Binding-site contacts:
Ligand atom C20 contacts residue ILE143 of chain 1.B at 4.0 Å (hydrophobic).
Ligand atom C21 contacts residue ILE143 of chain 1.B at 4.1 Å (hydrophobic).
Ligand atom C2 contacts residue LYS45 of chain 1.B at 3.8 Å.
Ligand atom C10 contacts residue TRP42 of chain 1.B at 3.9 Å (hydrophobic).
Ligand atom C14 contacts residue GLU141 of chain 1.B at 4.1 Å.
Ligand atom C15 contacts residue LYS45 of chain 1.B at 3.2 Å.
Ligand atom C11 contacts residue TRP42 of chain 1.B at 3.5 Å (hydrophobic).
Ligand atom C16 contacts residue LYS45 of chain 1.B at 3.7 Å.
Ligand atom C20 contacts residue TRP42 of chain 1.B at 4.2 Å (hydrophobic).
Ligand atom C8 contacts residue GLN137 of chain 1.B at 3.9 Å.
Ligand atom O4 contacts residue GLN137 of chain 1.B at 3.8 Å.
Ligand atom C7 contacts residue GLN137 of chain 1.B at 3.6 Å.
Ligand atom C20 contacts residue SER139 of chain 1.B at 4.2 Å.
Ligand atom C13 contacts residue LYS45 of chain 1.B at 3.8 Å.
Ligand atom C5 contacts residue LYS45 of chain 1.B at 3.5 Å.
Ligand atom C21 contacts residue GLY144 of chain 1.B at 4.4 Å.
Ligand atom C21 contacts residue HIS130 of chain 1.B at 3.9 Å.
Ligand atom OH contacts residue GLU141 of chain 1.B at 4.0 Å.
Ligand atom C21 contacts residue GLN137 of chain 1.B at 3.8 Å.
Ligand atom C6 contacts residue ILE143 of chain 1.B at 4.2 Å (hydrophobic).
Ligand atom C1 contacts residue VAL87 of chain 1.B at 3.7 Å (hydrophobic).
Ligand atom C2 contacts residue VAL87 of chain 1.B at 3.9 Å (hydrophobic).
Ligand atom O3 contacts residue ILE143 of chain 1.B at 4.1 Å.
Ligand atom C19 contacts residue GLY41 of chain 1.B at 3.6 Å.
Ligand atom C13 contacts residue GLU141 of chain 1.B at 3.8 Å.
Ligand atom C21 contacts residue GLN145 of chain 1.B at 4.0 Å.
Ligand atom C4 contacts residue HIS130 of chain 1.B at 3.8 Å.
Ligand atom C3 contacts residue LYS45 of chain 1.B at 4.0 Å.
Ligand atom O2 contacts residue LYS45 of chain 1.B at 3.1 Å (salt-bridge).
Ligand atom C7 contacts residue OCY134 of chain 1.B at 4.2 Å.
Ligand atom C19 contacts residue TRP42 of chain 1.B at 3.9 Å (hydrophobic).
Ligand atom C20 contacts residue GLN137 of chain 1.B at 3.6 Å.
Ligand atom C14 contacts residue LYS45 of chain 1.B at 3.2 Å.
Ligand atom OH contacts residue LYS45 of chain 1.B at 3.9 Å.
Ligand atom O1 contacts residue HIS130 of chain 1.B at 4.0 Å.
Ligand atom O6 contacts residue LYS45 of chain 1.B at 3.8 Å.
Ligand atom O7 contacts residue LYS45 of chain 1.B at 3.0 Å (salt-bridge).
Ligand atom O7 contacts residue GLU141 of chain 1.B at 3.6 Å (salt-bridge).
Ligand atom C4 contacts residue OCY134 of chain 1.B at 3.9 Å.
Ligand atom OH contacts residue VAL87 of chain 1.B at 3.2 Å.

Sequence of chain 1.B:
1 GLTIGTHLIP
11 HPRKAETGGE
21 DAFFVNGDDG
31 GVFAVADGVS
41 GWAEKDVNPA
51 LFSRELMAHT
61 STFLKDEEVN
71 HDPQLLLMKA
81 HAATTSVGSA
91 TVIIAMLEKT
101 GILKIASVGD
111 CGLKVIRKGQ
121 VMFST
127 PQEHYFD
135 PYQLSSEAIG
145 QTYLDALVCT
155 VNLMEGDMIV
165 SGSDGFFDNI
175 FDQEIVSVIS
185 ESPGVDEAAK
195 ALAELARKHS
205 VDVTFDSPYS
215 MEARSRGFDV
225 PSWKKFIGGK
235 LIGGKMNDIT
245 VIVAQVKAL

A small-molecule ligand and the protein it binds are described below.
Small molecule (SMILES): C[C@H](CO)OC[C@@H](C)OC[C@@H](C)OC[C@@H](C)OC[C@@H](C)OC[C@H](C)OC[C@@H](C)O